A small-molecule ligand and the protein it binds are described below.
Small molecule (SMILES): Cn1cnc(N)c2ncnc1-2

Binding-site contacts:
Ligand atom C2 contacts residue TYR31 of chain 1.A at 3.9 Å (hydrophobic).
Ligand atom N3 contacts residue TYR31 of chain 1.A at 3.7 Å.
Ligand atom C3A contacts residue TYR31 of chain 1.A at 3.1 Å (hydrophobic).
Ligand atom C3A contacts residue TRP113 of chain 1.A at 4.3 Å (hydrophobic).

Sequence of chain 1.A:
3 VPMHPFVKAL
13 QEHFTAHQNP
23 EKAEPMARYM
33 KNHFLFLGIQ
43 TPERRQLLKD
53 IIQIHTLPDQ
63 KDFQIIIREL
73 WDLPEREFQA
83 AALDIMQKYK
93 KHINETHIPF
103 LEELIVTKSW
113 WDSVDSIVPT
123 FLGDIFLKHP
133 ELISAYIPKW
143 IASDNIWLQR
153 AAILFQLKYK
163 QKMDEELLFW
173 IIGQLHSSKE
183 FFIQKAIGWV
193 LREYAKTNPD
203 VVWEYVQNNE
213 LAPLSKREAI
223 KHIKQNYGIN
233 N